Sequence of chain 1.D:
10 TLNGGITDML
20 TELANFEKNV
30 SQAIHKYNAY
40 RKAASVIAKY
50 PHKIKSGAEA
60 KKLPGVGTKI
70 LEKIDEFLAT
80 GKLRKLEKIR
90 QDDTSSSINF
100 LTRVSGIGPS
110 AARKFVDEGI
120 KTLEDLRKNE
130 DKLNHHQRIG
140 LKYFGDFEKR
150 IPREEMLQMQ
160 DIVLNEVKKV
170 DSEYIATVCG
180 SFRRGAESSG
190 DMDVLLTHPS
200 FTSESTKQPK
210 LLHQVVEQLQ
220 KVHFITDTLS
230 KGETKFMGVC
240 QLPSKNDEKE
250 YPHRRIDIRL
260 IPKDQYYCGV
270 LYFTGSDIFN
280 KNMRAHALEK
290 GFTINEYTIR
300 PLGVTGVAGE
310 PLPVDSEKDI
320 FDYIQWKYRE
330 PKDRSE

Binding-site contacts:
Ligand atom O3' contacts residue ILE69 of chain 1.D at 3.6 Å.
Ligand atom C3' contacts residue LYS68 of chain 1.D at 3.9 Å.
Ligand atom P contacts residue GLY66 of chain 1.D at 3.8 Å.
Ligand atom OP1 contacts residue LEU62 of chain 1.D at 3.6 Å.
Ligand atom P contacts residue ILE69 of chain 1.D at 3.9 Å.
Ligand atom P contacts residue VAL65 of chain 1.D at 3.9 Å.
Ligand atom OP2 contacts residue GLY66 of chain 1.D at 3.6 Å.
Ligand atom OP1 contacts residue PRO63 of chain 1.D at 3.7 Å.
Ligand atom OP2 contacts residue THR67 of chain 1.D at 3.8 Å.
Ligand atom OP1 contacts residue GLY64 of chain 1.D at 2.8 Å (h-bond).
Ligand atom OP1 contacts residue NA1 of chain 1.F at 2.6 Å (h-bond).
Ligand atom O5' contacts residue LYS35 of chain 1.D at 3.9 Å.
Ligand atom C6 contacts residue HIS34 of chain 1.D at 3.8 Å.
Ligand atom OP1 contacts residue ILE69 of chain 1.D at 2.8 Å (h-bond).
Ligand atom C5' contacts residue GLY64 of chain 1.D at 3.3 Å.
Ligand atom P contacts residue GLY64 of chain 1.D at 3.8 Å.
Ligand atom O5' contacts residue GLY66 of chain 1.D at 3.6 Å (h-bond).
Ligand atom OP2 contacts residue LYS68 of chain 1.D at 3.3 Å (salt-bridge).
Ligand atom OP1 contacts residue GLY66 of chain 1.D at 2.9 Å (h-bond).
Ligand atom OP1 contacts residue THR67 of chain 1.D at 3.6 Å.
Ligand atom C4' contacts residue GLY64 of chain 1.D at 3.2 Å.
Ligand atom OP2 contacts residue LYS68 of chain 1.D at 3.0 Å.
Ligand atom C5' contacts residue TYR39 of chain 1.D at 3.6 Å (hydrophobic).
Ligand atom O3' contacts residue GLY64 of chain 1.D at 3.4 Å.
Ligand atom O6 contacts residue HIS34 of chain 1.D at 3.6 Å.
Ligand atom OP2 contacts residue LYS35 of chain 1.D at 3.5 Å (salt-bridge).
Ligand atom OP1 contacts residue LYS68 of chain 1.D at 2.5 Å (salt-bridge).
Ligand atom C3' contacts residue GLY66 of chain 1.D at 3.7 Å.
Ligand atom OP1 contacts residue LYS68 of chain 1.D at 3.4 Å (salt-bridge).
Ligand atom C5' contacts residue GLY66 of chain 1.D at 3.6 Å.
Ligand atom P contacts residue NA1 of chain 1.F at 3.7 Å.
Ligand atom P contacts residue LYS68 of chain 1.D at 3.3 Å.
Ligand atom P contacts residue LYS68 of chain 1.D at 3.8 Å.
Ligand atom C1' contacts residue ALA38 of chain 1.D at 3.8 Å (hydrophobic).
Ligand atom O4' contacts residue ALA38 of chain 1.D at 3.4 Å.
Ligand atom OP1 contacts residue VAL65 of chain 1.D at 3.4 Å (h-bond).
Ligand atom P contacts residue LYS35 of chain 1.D at 3.5 Å.
Ligand atom OP2 contacts residue VAL65 of chain 1.D at 3.8 Å.
Ligand atom OP3 contacts residue LYS35 of chain 1.D at 2.5 Å (salt-bridge).
Ligand atom N3 contacts residue ALA38 of chain 1.D at 3.5 Å.

This protein binds this small molecule.
Small molecule (SMILES): Cc1cn([C@H]2C[C@H](O[P](=O)(O)OC[C@H]3O[C@@H](n4ccc(N)nc4=O)C[C@@H]3O[P](=O)(O)OC[C@H]3O[C@@H](n4cnc5c(=O)nc(N)[nH]c54)C[C@@H]3O[P](=O)(O)OC[C@H]3O[C@@H](n4cnc5c(=O)nc(N)[nH]c54)C[C@@H]3O)[C@@H](CO[P](=O)(O)O[C@H]3C[C@H](n4cnc5c(=O)nc(N)[nH]c54)O[C@@H]3COP(=O)(O)O)O2)c(=O)[nH]c1=O